Sequence of chain 1.C:
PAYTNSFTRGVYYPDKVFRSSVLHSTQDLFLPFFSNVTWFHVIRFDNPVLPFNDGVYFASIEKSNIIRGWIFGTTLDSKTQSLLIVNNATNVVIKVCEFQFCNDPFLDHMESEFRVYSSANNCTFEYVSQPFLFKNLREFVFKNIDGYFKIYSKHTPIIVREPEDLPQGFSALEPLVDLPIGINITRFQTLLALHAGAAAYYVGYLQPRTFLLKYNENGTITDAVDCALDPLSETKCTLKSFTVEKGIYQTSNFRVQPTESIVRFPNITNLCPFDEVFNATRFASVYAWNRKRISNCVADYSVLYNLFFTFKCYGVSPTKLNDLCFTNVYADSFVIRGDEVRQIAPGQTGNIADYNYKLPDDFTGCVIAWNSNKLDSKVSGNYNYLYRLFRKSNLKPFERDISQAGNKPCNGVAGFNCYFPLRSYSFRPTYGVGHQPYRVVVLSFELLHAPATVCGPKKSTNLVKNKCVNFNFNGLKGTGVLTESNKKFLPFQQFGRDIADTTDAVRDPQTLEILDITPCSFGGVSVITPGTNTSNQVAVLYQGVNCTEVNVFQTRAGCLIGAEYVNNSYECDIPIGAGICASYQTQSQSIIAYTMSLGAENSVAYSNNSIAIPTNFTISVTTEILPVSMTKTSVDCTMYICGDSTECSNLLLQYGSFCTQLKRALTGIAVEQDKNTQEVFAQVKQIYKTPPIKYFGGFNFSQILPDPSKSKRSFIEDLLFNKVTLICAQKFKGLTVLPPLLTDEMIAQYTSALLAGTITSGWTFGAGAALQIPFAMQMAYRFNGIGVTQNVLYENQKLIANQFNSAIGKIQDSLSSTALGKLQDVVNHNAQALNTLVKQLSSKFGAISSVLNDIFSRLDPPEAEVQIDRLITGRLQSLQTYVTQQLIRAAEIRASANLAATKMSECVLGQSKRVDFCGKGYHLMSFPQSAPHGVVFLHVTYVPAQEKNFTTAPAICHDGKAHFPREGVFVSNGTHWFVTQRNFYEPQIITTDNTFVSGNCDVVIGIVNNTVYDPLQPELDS

Sequence of chain 1.B:
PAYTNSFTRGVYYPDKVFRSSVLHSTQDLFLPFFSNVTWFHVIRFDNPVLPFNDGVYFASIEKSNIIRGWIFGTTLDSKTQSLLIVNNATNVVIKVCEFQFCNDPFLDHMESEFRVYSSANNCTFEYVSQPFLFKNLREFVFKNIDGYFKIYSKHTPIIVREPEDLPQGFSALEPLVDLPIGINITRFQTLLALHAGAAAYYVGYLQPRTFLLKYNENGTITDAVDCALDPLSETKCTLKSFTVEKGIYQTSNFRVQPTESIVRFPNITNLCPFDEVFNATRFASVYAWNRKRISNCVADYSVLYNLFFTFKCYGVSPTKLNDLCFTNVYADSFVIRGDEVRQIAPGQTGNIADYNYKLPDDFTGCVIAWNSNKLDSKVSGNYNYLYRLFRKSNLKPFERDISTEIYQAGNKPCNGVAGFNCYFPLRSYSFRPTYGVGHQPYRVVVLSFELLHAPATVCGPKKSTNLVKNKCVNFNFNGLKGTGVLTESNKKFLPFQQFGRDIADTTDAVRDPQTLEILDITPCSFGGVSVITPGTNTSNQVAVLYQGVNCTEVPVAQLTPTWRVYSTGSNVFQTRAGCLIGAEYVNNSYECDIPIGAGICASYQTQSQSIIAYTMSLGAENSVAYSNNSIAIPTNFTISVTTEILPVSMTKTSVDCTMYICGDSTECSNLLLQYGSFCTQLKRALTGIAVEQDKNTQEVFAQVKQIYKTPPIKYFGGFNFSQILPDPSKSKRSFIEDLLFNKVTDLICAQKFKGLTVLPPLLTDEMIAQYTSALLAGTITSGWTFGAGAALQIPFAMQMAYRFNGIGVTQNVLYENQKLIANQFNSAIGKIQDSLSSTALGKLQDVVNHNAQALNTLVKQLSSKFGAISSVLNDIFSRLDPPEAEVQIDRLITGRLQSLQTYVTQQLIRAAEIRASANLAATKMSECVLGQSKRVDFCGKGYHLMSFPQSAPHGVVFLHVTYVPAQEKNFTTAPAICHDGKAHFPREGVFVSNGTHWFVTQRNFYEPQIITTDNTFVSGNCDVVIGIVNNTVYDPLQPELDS

A small-molecule ligand and the protein it binds are described below.
Small molecule (SMILES): CC(=O)N[C@@H]1[C@@H](O)[C@H](O)[C@@H](CO)O[C@H]1O

Binding-site contacts:
Ligand atom C7 contacts residue ASN1071 of chain 1.C at 3.4 Å.
Ligand atom O5 contacts residue ASN1071 of chain 1.C at 2.4 Å (h-bond).
Ligand atom C5 contacts residue ALA703 of chain 1.C at 3.9 Å (hydrophobic).
Ligand atom C6 contacts residue ALA703 of chain 1.C at 4.0 Å (hydrophobic).
Ligand atom C5 contacts residue ASN1071 of chain 1.C at 3.7 Å.
Ligand atom O7 contacts residue GLN892 of chain 1.B at 4.5 Å.
Ligand atom C2 contacts residue ASN1071 of chain 1.C at 2.5 Å.
Ligand atom O5 contacts residue ALA703 of chain 1.C at 4.4 Å.
Ligand atom C4 contacts residue ASN1071 of chain 1.C at 4.2 Å.
Ligand atom C1 contacts residue GLN892 of chain 1.B at 4.2 Å.
Ligand atom C8 contacts residue LYS1070 of chain 1.C at 4.1 Å.
Ligand atom C3 contacts residue ASN1071 of chain 1.C at 3.8 Å.
Ligand atom C8 contacts residue ASN1071 of chain 1.C at 4.1 Å.
Ligand atom C1 contacts residue ASN1071 of chain 1.C at 1.4 Å.
Ligand atom N2 contacts residue ASN1071 of chain 1.C at 3.0 Å (h-bond).
Ligand atom O7 contacts residue ASN1071 of chain 1.C at 3.2 Å (h-bond).
Ligand atom C8 contacts residue GLU1069 of chain 1.C at 3.2 Å.